The small molecule below binds the protein below.
Small molecule (SMILES): NCCOCCOCCNC(=O)CCC(=O)NCCC[n+]1ccc(Cc2sc3ccccc3[n+]2CCCS(=O)(=O)O)c2ccccc21

Sequence of chain 1.B:
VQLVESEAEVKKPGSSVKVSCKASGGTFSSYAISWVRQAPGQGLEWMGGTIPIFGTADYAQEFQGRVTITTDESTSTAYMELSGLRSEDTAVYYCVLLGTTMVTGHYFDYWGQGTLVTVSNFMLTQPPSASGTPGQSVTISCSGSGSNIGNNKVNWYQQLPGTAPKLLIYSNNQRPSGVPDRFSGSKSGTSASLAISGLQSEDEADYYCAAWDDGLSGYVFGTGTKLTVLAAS

Binding-site contacts:
Ligand atom C27 contacts residue TRP234 of chain 1.B at 3.4 Å (hydrophobic).
Ligand atom C30 contacts residue TRP234 of chain 1.B at 3.6 Å (hydrophobic).
Ligand atom C22 contacts residue LEU99 of chain 1.B at 3.8 Å (hydrophobic).
Ligand atom C18 contacts residue TYR241 of chain 1.B at 3.3 Å (hydrophobic).
Ligand atom C24 contacts residue VAL37 of chain 1.B at 3.9 Å (hydrophobic).
Ligand atom C17 contacts residue TYR241 of chain 1.B at 3.5 Å (hydrophobic).
Ligand atom N3 contacts residue TRP234 of chain 1.B at 3.4 Å.
Ligand atom S1 contacts residue TRP47 of chain 1.B at 3.7 Å.
Ligand atom S1 contacts residue TYR241 of chain 1.B at 3.8 Å.
Ligand atom C22 contacts residue ASP110 of chain 1.B at 3.6 Å.
Ligand atom C12 contacts residue TRP234 of chain 1.B at 3.5 Å (hydrophobic).
Ligand atom C26 contacts residue SER35 of chain 1.B at 3.8 Å.
Ligand atom O2 contacts residue SER239 of chain 1.B at 3.8 Å.
Ligand atom C26 contacts residue LEU99 of chain 1.B at 3.8 Å (hydrophobic).
Ligand atom N4 contacts residue TYR241 of chain 1.B at 3.4 Å.
Ligand atom O5 contacts residue TYR241 of chain 1.B at 3.8 Å.
Ligand atom C13 contacts residue TRP234 of chain 1.B at 3.4 Å (hydrophobic).
Ligand atom C25 contacts residue SER35 of chain 1.B at 3.4 Å.
Ligand atom C22 contacts residue TYR108 of chain 1.B at 3.8 Å (hydrophobic).
Ligand atom C32 contacts residue TRP234 of chain 1.B at 3.5 Å (hydrophobic).
Ligand atom C16 contacts residue TYR241 of chain 1.B at 3.7 Å (hydrophobic).
Ligand atom C22 contacts residue TYR179 of chain 1.B at 3.1 Å (hydrophobic).
Ligand atom C23 contacts residue TYR179 of chain 1.B at 3.4 Å (hydrophobic).
Ligand atom C19 contacts residue TYR108 of chain 1.B at 3.4 Å (hydrophobic).
Ligand atom C31 contacts residue TRP234 of chain 1.B at 3.5 Å (hydrophobic).
Ligand atom C21 contacts residue TYR241 of chain 1.B at 3.3 Å (hydrophobic).
Ligand atom C23 contacts residue LEU99 of chain 1.B at 3.9 Å (hydrophobic).
Ligand atom C20 contacts residue TYR108 of chain 1.B at 3.5 Å (hydrophobic).
Ligand atom C28 contacts residue TRP234 of chain 1.B at 3.5 Å (hydrophobic).
Ligand atom C14 contacts residue TRP234 of chain 1.B at 3.7 Å (hydrophobic).
Ligand atom C15 contacts residue TRP234 of chain 1.B at 3.6 Å (hydrophobic).
Ligand atom S1 contacts residue SER35 of chain 1.B at 3.7 Å.
Ligand atom C26 contacts residue TYR241 of chain 1.B at 3.6 Å (hydrophobic).
Ligand atom C23 contacts residue ASP110 of chain 1.B at 3.8 Å.
Ligand atom C22 contacts residue TYR241 of chain 1.B at 3.4 Å (hydrophobic).
Ligand atom C12 contacts residue ASP59 of chain 1.B at 3.3 Å.
Ligand atom C25 contacts residue TRP47 of chain 1.B at 3.8 Å (hydrophobic).
Ligand atom C29 contacts residue TRP234 of chain 1.B at 3.4 Å (hydrophobic).
Ligand atom C18 contacts residue TYR108 of chain 1.B at 3.8 Å (hydrophobic).
Ligand atom O4 contacts residue LYS175 of chain 1.B at 3.3 Å.